The protein below binds the small molecule below.
Small molecule (SMILES): Nc1ncnc2c1ncn2[C@@H]1O[C@H](CO[P](=O)(O)OS(=O)(=O)O)[C@@H](O)[C@H]1O

Sequence of chain 1.D:
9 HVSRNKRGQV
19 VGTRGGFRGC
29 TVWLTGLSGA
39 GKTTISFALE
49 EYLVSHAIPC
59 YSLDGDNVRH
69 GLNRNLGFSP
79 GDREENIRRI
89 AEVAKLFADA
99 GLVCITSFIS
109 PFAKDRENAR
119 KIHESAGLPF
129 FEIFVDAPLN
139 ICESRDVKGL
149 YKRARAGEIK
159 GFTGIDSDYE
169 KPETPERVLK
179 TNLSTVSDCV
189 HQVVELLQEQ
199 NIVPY

Binding-site contacts:
Ligand atom O1B contacts residue ARG81 of chain 1.D at 3.8 Å.
Ligand atom O3B contacts residue ARG81 of chain 1.D at 3.0 Å (salt-bridge).
Ligand atom C6 contacts residue PHE160 of chain 1.D at 3.9 Å (hydrophobic).
Ligand atom C2 contacts residue ARG81 of chain 1.D at 3.1 Å.
Ligand atom N7 contacts residue PHE76 of chain 1.D at 3.5 Å.
Ligand atom N3 contacts residue PHE160 of chain 1.D at 3.5 Å.
Ligand atom O2B contacts residue ILE107 of chain 1.D at 3.8 Å.
Ligand atom O2B contacts residue PRO109 of chain 1.D at 3.8 Å.
Ligand atom O1A contacts residue PHE106 of chain 1.D at 3.3 Å.
Ligand atom C5 contacts residue PHE76 of chain 1.D at 3.6 Å (hydrophobic).
Ligand atom O4' contacts residue ILE107 of chain 1.D at 3.9 Å.
Ligand atom O1B contacts residue ARG67 of chain 1.D at 2.8 Å (salt-bridge).
Ligand atom O4' contacts residue PHE76 of chain 1.D at 3.7 Å.
Ligand atom O2A contacts residue ARG67 of chain 1.D at 3.1 Å (salt-bridge).
Ligand atom O2A contacts residue ASN84 of chain 1.D at 3.3 Å (h-bond).
Ligand atom C4 contacts residue PHE160 of chain 1.D at 3.8 Å (hydrophobic).
Ligand atom C6 contacts residue PHE76 of chain 1.D at 3.7 Å (hydrophobic).
Ligand atom O5' contacts residue PHE76 of chain 1.D at 3.8 Å.
Ligand atom O2B contacts residue SER108 of chain 1.D at 2.9 Å (h-bond).
Ligand atom C5' contacts residue ILE107 of chain 1.D at 3.8 Å (hydrophobic).
Ligand atom O3B contacts residue PRO109 of chain 1.D at 3.0 Å.
Ligand atom O2B contacts residue ILE85 of chain 1.D at 3.7 Å.
Ligand atom C4 contacts residue PHE76 of chain 1.D at 3.5 Å (hydrophobic).
Ligand atom O2B contacts residue PHE106 of chain 1.D at 3.7 Å.
Ligand atom N6 contacts residue PHE76 of chain 1.D at 3.8 Å.
Ligand atom N6 contacts residue ILE157 of chain 1.D at 3.4 Å.
Ligand atom C2' contacts residue LEU148 of chain 1.D at 3.5 Å (hydrophobic).
Ligand atom O1A contacts residue ILE107 of chain 1.D at 3.0 Å (h-bond).
Ligand atom O2A contacts residue PHE106 of chain 1.D at 3.5 Å.
Ligand atom N1 contacts residue GLY159 of chain 1.D at 3.2 Å (h-bond).
Ligand atom O1B contacts residue ASN84 of chain 1.D at 2.8 Å (h-bond).
Ligand atom N1 contacts residue PHE160 of chain 1.D at 3.4 Å.
Ligand atom C8 contacts residue PHE76 of chain 1.D at 3.3 Å (hydrophobic).
Ligand atom N9 contacts residue PHE76 of chain 1.D at 3.5 Å.
Ligand atom N1 contacts residue ARG81 of chain 1.D at 2.8 Å (salt-bridge).
Ligand atom N6 contacts residue LYS158 of chain 1.D at 2.9 Å (salt-bridge).
Ligand atom C6 contacts residue ARG81 of chain 1.D at 3.9 Å.
Ligand atom C2 contacts residue THR161 of chain 1.D at 3.6 Å.
Ligand atom O2' contacts residue LEU148 of chain 1.D at 3.1 Å.
Ligand atom C2 contacts residue PHE160 of chain 1.D at 3.4 Å (hydrophobic).